The protein below binds the small molecule below.
Small molecule (SMILES): CC(C)C(=O)C(=O)O

Binding-site contacts:
Ligand atom O1 contacts residue ASP45 of chain 1.B at 3.2 Å (salt-bridge).
Ligand atom C1 contacts residue THR23 of chain 1.B at 4.3 Å.
Ligand atom O3 contacts residue HIS137 of chain 1.B at 3.7 Å.
Ligand atom O1 contacts residue SER46 of chain 1.B at 3.1 Å (h-bond).
Ligand atom O3 contacts residue NA1 of chain 1.H at 2.3 Å (h-bond).
Ligand atom O1 contacts residue GLY44 of chain 1.B at 3.2 Å.
Ligand atom O1 contacts residue ASP84 of chain 1.B at 3.0 Å (salt-bridge).
Ligand atom O2 contacts residue VAL214 of chain 1.B at 3.7 Å.
Ligand atom C1 contacts residue ASP45 of chain 1.B at 4.3 Å.
Ligand atom O2 contacts residue GLY44 of chain 1.B at 4.0 Å.
Ligand atom C1 contacts residue SER46 of chain 1.B at 3.4 Å.
Ligand atom O2 contacts residue LEU42 of chain 1.B at 4.1 Å.
Ligand atom C2 contacts residue LEU42 of chain 1.B at 3.9 Å (hydrophobic).
Ligand atom C3 contacts residue LYS113 of chain 1.B at 4.4 Å.
Ligand atom O3 contacts residue ASP84 of chain 1.B at 3.7 Å.
Ligand atom C4 contacts residue LEU179 of chain 1.B at 4.0 Å (hydrophobic).
Ligand atom C1 contacts residue ASP84 of chain 1.B at 3.8 Å.
Ligand atom C1 contacts residue GLY44 of chain 1.B at 3.9 Å.
Ligand atom O3 contacts residue LEU42 of chain 1.B at 4.5 Å.
Ligand atom O2 contacts residue NA1 of chain 1.H at 4.3 Å.
Ligand atom C5 contacts residue ILE202 of chain 1.B at 4.1 Å (hydrophobic).
Ligand atom C1 contacts residue NA1 of chain 1.H at 3.1 Å.
Ligand atom C4 contacts residue VAL212 of chain 1.B at 3.5 Å (hydrophobic).
Ligand atom O2 contacts residue TYR25 of chain 1.B at 4.4 Å.
Ligand atom C3 contacts residue LEU42 of chain 1.B at 4.1 Å (hydrophobic).
Ligand atom C2 contacts residue LYS113 of chain 1.B at 3.8 Å.
Ligand atom C5 contacts residue VAL214 of chain 1.B at 3.6 Å (hydrophobic).
Ligand atom C1 contacts residue LEU42 of chain 1.B at 4.0 Å (hydrophobic).
Ligand atom O3 contacts residue ASP45 of chain 1.B at 4.3 Å.
Ligand atom C2 contacts residue ASP84 of chain 1.B at 4.2 Å.
Ligand atom O2 contacts residue SER46 of chain 1.B at 2.6 Å (h-bond).
Ligand atom C2 contacts residue NA1 of chain 1.H at 3.1 Å.
Ligand atom C3 contacts residue GLU181 of chain 1.B at 4.3 Å.
Ligand atom O1 contacts residue NA1 of chain 1.H at 2.4 Å (h-bond).
Ligand atom O2 contacts residue THR23 of chain 1.B at 3.2 Å.
Ligand atom C4 contacts residue LEU42 of chain 1.B at 3.3 Å (hydrophobic).
Ligand atom C4 contacts residue LYS113 of chain 1.B at 4.4 Å.
Ligand atom O3 contacts residue LYS113 of chain 1.B at 2.9 Å (salt-bridge).

Sequence of chain 1.B:
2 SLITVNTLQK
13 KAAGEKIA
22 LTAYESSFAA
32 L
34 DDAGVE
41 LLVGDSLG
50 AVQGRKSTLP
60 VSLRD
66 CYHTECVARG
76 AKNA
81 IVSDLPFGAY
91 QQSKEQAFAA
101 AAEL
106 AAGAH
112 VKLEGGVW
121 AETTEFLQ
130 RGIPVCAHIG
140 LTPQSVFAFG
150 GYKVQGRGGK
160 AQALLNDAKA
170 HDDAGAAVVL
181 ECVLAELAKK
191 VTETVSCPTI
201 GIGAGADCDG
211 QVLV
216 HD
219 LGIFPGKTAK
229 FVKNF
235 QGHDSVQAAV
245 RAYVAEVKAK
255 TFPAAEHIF